Binding-site contacts:
Ligand atom C4 contacts residue PG41 of chain 1.H at 4.0 Å.
Ligand atom CL23 contacts residue ALA125 of chain 1.A at 3.6 Å.
Ligand atom C10 contacts residue HIS55 of chain 2.A at 3.7 Å.
Ligand atom C12 contacts residue THR133 of chain 1.A at 3.8 Å.
Ligand atom C15 contacts residue GLY37 of chain 2.A at 3.4 Å.
Ligand atom C15 contacts residue LEU41 of chain 2.A at 3.9 Å (hydrophobic).
Ligand atom O22 contacts residue LEU41 of chain 2.A at 3.7 Å.
Ligand atom O22 contacts residue GLY37 of chain 2.A at 3.4 Å.
Ligand atom C9 contacts residue SER129 of chain 1.A at 3.6 Å.
Ligand atom C12 contacts residue SER129 of chain 1.A at 3.9 Å.
Ligand atom N19 contacts residue PG41 of chain 1.H at 4.0 Å.
Ligand atom C5 contacts residue PRO126 of chain 1.A at 3.6 Å (hydrophobic).
Ligand atom C2 contacts residue PHE46 of chain 2.A at 4.0 Å (hydrophobic).
Ligand atom C2 contacts residue ASP51 of chain 2.A at 3.8 Å.
Ligand atom C6 contacts residue HIS55 of chain 2.A at 3.8 Å.
Ligand atom C9 contacts residue PRO126 of chain 1.A at 3.6 Å (hydrophobic).
Ligand atom CL23 contacts residue ASP51 of chain 2.A at 3.9 Å.
Ligand atom C7 contacts residue GSH1 of chain 1.C at 3.7 Å.
Ligand atom C11 contacts residue GLY37 of chain 2.A at 3.6 Å.
Ligand atom C4 contacts residue VAL130 of chain 1.A at 3.9 Å (hydrophobic).
Ligand atom C13 contacts residue TYR132 of chain 1.A at 3.8 Å (hydrophobic).
Ligand atom C10 contacts residue SER129 of chain 1.A at 3.6 Å.
Ligand atom N19 contacts residue PRO126 of chain 1.A at 3.9 Å.
Ligand atom C1 contacts residue GSH1 of chain 1.C at 3.7 Å.
Ligand atom N18 contacts residue PRO126 of chain 1.A at 3.3 Å.
Ligand atom C6 contacts residue SER129 of chain 1.A at 3.5 Å.
Ligand atom O21 contacts residue HIS55 of chain 2.A at 2.8 Å (h-bond).
Ligand atom N20 contacts residue GLY37 of chain 2.A at 3.6 Å.
Ligand atom C13 contacts residue GSH1 of chain 1.C at 3.8 Å.
Ligand atom C9 contacts residue PG41 of chain 1.H at 3.7 Å.
Ligand atom C3 contacts residue SER129 of chain 1.A at 3.6 Å.
Ligand atom N17 contacts residue SER129 of chain 1.A at 3.7 Å.
Ligand atom O21 contacts residue PRO126 of chain 1.A at 3.9 Å.
Ligand atom N19 contacts residue SER129 of chain 1.A at 2.8 Å (h-bond).
Ligand atom O22 contacts residue GLN38 of chain 2.A at 3.4 Å (h-bond).
Ligand atom C8 contacts residue HIS55 of chain 2.A at 3.7 Å.
Ligand atom N17 contacts residue PG41 of chain 1.H at 3.3 Å.
Ligand atom N20 contacts residue GSH1 of chain 1.C at 3.6 Å (h-bond).
Ligand atom CL23 contacts residue HIS55 of chain 2.A at 3.5 Å.
Ligand atom C13 contacts residue ALA33 of chain 2.A at 4.0 Å (hydrophobic).

Sequence of chain 1.A:
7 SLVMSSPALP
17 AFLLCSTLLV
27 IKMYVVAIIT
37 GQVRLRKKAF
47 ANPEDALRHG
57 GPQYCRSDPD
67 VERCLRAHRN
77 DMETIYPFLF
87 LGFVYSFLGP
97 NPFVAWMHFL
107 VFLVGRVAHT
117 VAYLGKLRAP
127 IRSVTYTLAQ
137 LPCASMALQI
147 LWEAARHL

Sequence of chain 2.A:
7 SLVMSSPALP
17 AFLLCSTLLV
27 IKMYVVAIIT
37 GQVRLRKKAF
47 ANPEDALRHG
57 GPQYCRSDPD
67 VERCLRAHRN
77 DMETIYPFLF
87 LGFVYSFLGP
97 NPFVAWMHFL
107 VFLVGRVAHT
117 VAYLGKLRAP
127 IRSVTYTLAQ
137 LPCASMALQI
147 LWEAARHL

The small molecule below binds the protein below.
Small molecule (SMILES): CC(C)(C)C(=O)NCc1ccc(Cl)c(C(=O)Nc2ncc[nH]2)c1